Binding-site contacts:
Ligand atom CA contacts residue GLU122 of chain 1.B at 3.5 Å.
Ligand atom O contacts residue VAL73 of chain 1.B at 3.5 Å (h-bond).
Ligand atom OXT contacts residue MN1 of chain 1.K at 4.3 Å.
Ligand atom CA contacts residue MN1 of chain 1.K at 2.9 Å.
Ligand atom C contacts residue GLU122 of chain 1.B at 3.6 Å.
Ligand atom C contacts residue LEU75 of chain 1.B at 3.8 Å (hydrophobic).
Ligand atom C contacts residue THR242 of chain 1.B at 4.0 Å.
Ligand atom O contacts residue MN1 of chain 1.K at 2.4 Å.
Ligand atom O3 contacts residue PHE95 of chain 1.B at 3.4 Å.
Ligand atom C contacts residue HIS80 of chain 1.B at 4.1 Å.
Ligand atom OXT contacts residue HIS80 of chain 1.B at 3.3 Å.
Ligand atom O3 contacts residue VAL73 of chain 1.B at 4.2 Å.
Ligand atom O3 contacts residue GLU124 of chain 1.B at 4.0 Å.
Ligand atom OXT contacts residue GLY74 of chain 1.B at 3.4 Å.
Ligand atom O contacts residue GLY74 of chain 1.B at 4.4 Å.
Ligand atom CA contacts residue VAL73 of chain 1.B at 4.0 Å (hydrophobic).
Ligand atom O3 contacts residue GLU122 of chain 1.B at 2.9 Å (salt-bridge).
Ligand atom CA contacts residue PHE95 of chain 1.B at 4.2 Å (hydrophobic).
Ligand atom O3 contacts residue MN1 of chain 1.K at 2.1 Å.
Ligand atom O contacts residue GLU122 of chain 1.B at 3.2 Å (salt-bridge).
Ligand atom O contacts residue GLU124 of chain 1.B at 3.2 Å (salt-bridge).
Ligand atom OXT contacts residue VAL73 of chain 1.B at 4.1 Å.
Ligand atom CB contacts residue TRP170 of chain 1.B at 3.4 Å (hydrophobic).
Ligand atom CB contacts residue PHE95 of chain 1.B at 4.2 Å (hydrophobic).
Ligand atom OXT contacts residue THR242 of chain 1.B at 4.3 Å.
Ligand atom O3 contacts residue ASP153 of chain 1.B at 3.1 Å (salt-bridge).
Ligand atom C contacts residue MN1 of chain 1.K at 3.0 Å.
Ligand atom O3 contacts residue LYS174 of chain 1.B at 3.1 Å (salt-bridge).
Ligand atom C contacts residue GLU124 of chain 1.B at 4.3 Å.
Ligand atom OXT contacts residue LEU75 of chain 1.B at 2.8 Å (h-bond).
Ligand atom CB contacts residue LEU75 of chain 1.B at 4.4 Å (hydrophobic).
Ligand atom O contacts residue GLY241 of chain 1.B at 3.5 Å.
Ligand atom CA contacts residue ASP153 of chain 1.B at 4.3 Å.
Ligand atom O contacts residue THR242 of chain 1.B at 3.0 Å (h-bond).
Ligand atom CB contacts residue MN1 of chain 1.K at 4.4 Å.
Ligand atom CA contacts residue LYS174 of chain 1.B at 4.0 Å.
Ligand atom CA contacts residue GLY74 of chain 1.B at 3.8 Å.
Ligand atom C contacts residue VAL73 of chain 1.B at 3.7 Å (hydrophobic).
Ligand atom CB contacts residue GLY74 of chain 1.B at 3.7 Å.
Ligand atom C contacts residue GLY74 of chain 1.B at 3.7 Å.

Sequence of chain 1.B:
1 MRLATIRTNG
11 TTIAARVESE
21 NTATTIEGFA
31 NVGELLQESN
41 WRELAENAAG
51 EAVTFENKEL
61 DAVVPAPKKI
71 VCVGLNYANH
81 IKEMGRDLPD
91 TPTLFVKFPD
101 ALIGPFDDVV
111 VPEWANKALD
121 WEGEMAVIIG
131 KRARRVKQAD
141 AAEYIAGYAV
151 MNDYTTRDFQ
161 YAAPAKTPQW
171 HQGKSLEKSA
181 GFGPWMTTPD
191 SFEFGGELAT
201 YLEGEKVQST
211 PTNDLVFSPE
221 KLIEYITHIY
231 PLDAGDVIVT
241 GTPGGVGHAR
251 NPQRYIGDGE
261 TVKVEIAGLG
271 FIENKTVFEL

A protein and the small-molecule ligand that binds it are described below.
Small molecule (SMILES): CC(=O)C(=O)O